Sequence of chain 1.A:
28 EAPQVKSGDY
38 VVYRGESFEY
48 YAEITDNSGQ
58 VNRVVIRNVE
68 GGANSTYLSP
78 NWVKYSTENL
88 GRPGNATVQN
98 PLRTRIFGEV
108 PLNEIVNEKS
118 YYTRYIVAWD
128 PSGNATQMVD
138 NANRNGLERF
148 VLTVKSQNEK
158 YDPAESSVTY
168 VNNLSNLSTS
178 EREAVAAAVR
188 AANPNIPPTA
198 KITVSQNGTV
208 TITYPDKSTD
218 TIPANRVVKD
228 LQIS

Binding-site contacts:
Ligand atom C25 contacts residue TYR122 of chain 1.A at 3.4 Å (hydrophobic).
Ligand atom O04 contacts residue ASN65 of chain 1.A at 3.6 Å (h-bond).
Ligand atom O04 contacts residue ARG121 of chain 1.A at 2.9 Å (salt-bridge).
Ligand atom O30 contacts residue LYS116 of chain 1.A at 3.9 Å.
Ligand atom O04 contacts residue SER76 of chain 1.A at 3.8 Å.
Ligand atom O34 contacts residue ARG121 of chain 1.A at 3.9 Å.
Ligand atom O34 contacts residue THR120 of chain 1.A at 2.9 Å (h-bond).
Ligand atom O26 contacts residue VAL66 of chain 1.A at 3.4 Å.
Ligand atom C28 contacts residue LYS116 of chain 1.A at 3.4 Å.
Ligand atom C32 contacts residue VAL66 of chain 1.A at 3.6 Å (hydrophobic).
Ligand atom O20 contacts residue VAL66 of chain 1.A at 3.9 Å.
Ligand atom O34 contacts residue TYR119 of chain 1.A at 3.6 Å.
Ligand atom O22 contacts residue GLU67 of chain 1.A at 3.9 Å.
Ligand atom O05 contacts residue ARG121 of chain 1.A at 2.9 Å (salt-bridge).
Ligand atom C29 contacts residue LYS116 of chain 1.A at 3.6 Å.
Ligand atom C10 contacts residue TYR118 of chain 1.A at 3.9 Å (hydrophobic).
Ligand atom C19 contacts residue GLU67 of chain 1.A at 3.9 Å.
Ligand atom C02 contacts residue TYR119 of chain 1.A at 3.5 Å (hydrophobic).
Ligand atom O31 contacts residue TYR119 of chain 1.A at 3.6 Å.
Ligand atom C13 contacts residue THR120 of chain 1.A at 3.6 Å.
Ligand atom N15 contacts residue LYS116 of chain 1.A at 3.3 Å (salt-bridge).
Ligand atom O26 contacts residue ASP137 of chain 1.A at 3.0 Å (salt-bridge).
Ligand atom C09 contacts residue LYS116 of chain 1.A at 3.6 Å.
Ligand atom N15 contacts residue TYR118 of chain 1.A at 2.8 Å (h-bond).
Ligand atom O05 contacts residue TYR119 of chain 1.A at 3.8 Å.
Ligand atom C25 contacts residue ARG146 of chain 1.A at 3.5 Å.
Ligand atom C32 contacts residue GLU67 of chain 1.A at 3.5 Å.
Ligand atom C25 contacts residue ASP137 of chain 1.A at 3.4 Å.
Ligand atom O14 contacts residue LYS116 of chain 1.A at 2.8 Å (salt-bridge).
Ligand atom C29 contacts residue TYR119 of chain 1.A at 3.1 Å (hydrophobic).
Ligand atom O20 contacts residue ASP137 of chain 1.A at 3.7 Å.
Ligand atom C29 contacts residue SER117 of chain 1.A at 3.9 Å.
Ligand atom O33 contacts residue THR120 of chain 1.A at 2.7 Å (h-bond).
Ligand atom O14 contacts residue TYR118 of chain 1.A at 3.9 Å.
Ligand atom O33 contacts residue TYR118 of chain 1.A at 3.2 Å.
Ligand atom C08 contacts residue TYR118 of chain 1.A at 3.5 Å (hydrophobic).
Ligand atom C09 contacts residue TYR118 of chain 1.A at 3.3 Å (hydrophobic).
Ligand atom C02 contacts residue ARG121 of chain 1.A at 3.8 Å.
Ligand atom O26 contacts residue TYR122 of chain 1.A at 2.7 Å (h-bond).
Ligand atom C03 contacts residue ARG121 of chain 1.A at 3.5 Å.

This protein binds this small molecule.
Small molecule (SMILES): CO[C@@H]1O[C@H](CO)[C@H](O)[C@@H](O[C@]2(C(=O)O)C[C@H](O)[C@@H](NC(=O)CO)[C@@H]([C@@H](O)[C@@H](O)CO)O2)[C@H]1O